Sequence of chain 1.A:
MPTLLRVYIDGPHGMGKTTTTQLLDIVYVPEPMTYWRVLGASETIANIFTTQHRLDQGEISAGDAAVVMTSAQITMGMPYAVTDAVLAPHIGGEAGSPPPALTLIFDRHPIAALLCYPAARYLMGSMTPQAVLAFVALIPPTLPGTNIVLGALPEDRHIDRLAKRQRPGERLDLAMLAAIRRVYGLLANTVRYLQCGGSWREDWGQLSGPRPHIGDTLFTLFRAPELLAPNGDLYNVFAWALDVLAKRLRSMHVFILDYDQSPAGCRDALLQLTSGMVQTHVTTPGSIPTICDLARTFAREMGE

Binding-site contacts:
Ligand atom C12 contacts residue ARG177 of chain 1.A at 3.3 Å.
Ligand atom O7 contacts residue ALA122 of chain 1.A at 3.9 Å.
Ligand atom C14 contacts residue HIS13 of chain 1.A at 4.0 Å.
Ligand atom O9 contacts residue GLN80 of chain 1.A at 3.7 Å.
Ligand atom C3 contacts residue ARG118 of chain 1.A at 3.6 Å.
Ligand atom O9 contacts residue TYR127 of chain 1.A at 3.8 Å.
Ligand atom C15 contacts residue ILE52 of chain 1.A at 3.4 Å (hydrophobic).
Ligand atom N8 contacts residue MET83 of chain 1.A at 3.7 Å.
Ligand atom C13 contacts residue MET83 of chain 1.A at 3.9 Å (hydrophobic).
Ligand atom C11 contacts residue GLN80 of chain 1.A at 3.7 Å.
Ligand atom C6 contacts residue MET83 of chain 1.A at 3.9 Å (hydrophobic).
Ligand atom C3 contacts residue TYR127 of chain 1.A at 4.0 Å (hydrophobic).
Ligand atom C2 contacts residue TYR127 of chain 1.A at 4.0 Å (hydrophobic).
Ligand atom C2 contacts residue MET83 of chain 1.A at 3.6 Å (hydrophobic).
Ligand atom O16 contacts residue HIS13 of chain 1.A at 3.7 Å.
Ligand atom C10 contacts residue HIS13 of chain 1.A at 3.6 Å.
Ligand atom C12 contacts residue GLU38 of chain 1.A at 3.4 Å.
Ligand atom N5 contacts residue MET83 of chain 1.A at 4.0 Å.
Ligand atom C13 contacts residue ILE52 of chain 1.A at 3.7 Å (hydrophobic).
Ligand atom C6 contacts residue TYR127 of chain 1.A at 3.3 Å (hydrophobic).
Ligand atom C4 contacts residue MET83 of chain 1.A at 3.7 Å (hydrophobic).
Ligand atom C3 contacts residue TYR87 of chain 1.A at 3.7 Å (hydrophobic).
Ligand atom O7 contacts residue MET83 of chain 1.A at 4.0 Å.
Ligand atom C11 contacts residue MET83 of chain 1.A at 3.9 Å (hydrophobic).
Ligand atom C11 contacts residue TYR127 of chain 1.A at 3.5 Å (hydrophobic).
Ligand atom O7 contacts residue GLN80 of chain 1.A at 2.7 Å (h-bond).
Ligand atom N8 contacts residue TYR127 of chain 1.A at 3.8 Å.
Ligand atom C6 contacts residue GLN80 of chain 1.A at 3.5 Å.
Ligand atom N5 contacts residue GLN80 of chain 1.A at 2.8 Å (h-bond).
Ligand atom O7 contacts residue ALA123 of chain 1.A at 3.6 Å.
Ligand atom N5 contacts residue TYR127 of chain 1.A at 3.4 Å.
Ligand atom C4 contacts residue TYR127 of chain 1.A at 3.7 Å (hydrophobic).
Ligand atom O18 contacts residue GLU180 of chain 1.A at 3.7 Å.
Ligand atom O16 contacts residue ARG118 of chain 1.A at 3.1 Å (salt-bridge).
Ligand atom O16 contacts residue ARG177 of chain 1.A at 3.7 Å.
Ligand atom O18 contacts residue HIS13 of chain 1.A at 2.8 Å.
Ligand atom O9 contacts residue ILE55 of chain 1.A at 3.7 Å.
Ligand atom C14 contacts residue TYR127 of chain 1.A at 3.8 Å (hydrophobic).
Ligand atom O16 contacts residue GLU38 of chain 1.A at 3.6 Å (salt-bridge).
Ligand atom O7 contacts residue TYR127 of chain 1.A at 3.3 Å.

This small molecule binds to this protein.
Small molecule (SMILES): Cc1cn([C@H]2C[C@H](O)[C@]3(CO)C[C@H]23)c(=O)[nH]c1=O